Binding-site contacts:
Ligand atom CG2 contacts residue ALA2 of chain 46.E at 3.9 Å (hydrophobic).
Ligand atom C contacts residue ALA2 of chain 46.E at 4.3 Å (hydrophobic).
Ligand atom CB contacts residue MYR1 of chain 50.H at 4.3 Å.
Ligand atom OG contacts residue ALA2 of chain 46.E at 3.9 Å.
Ligand atom N contacts residue VAL4 of chain 46.E at 4.1 Å.
Ligand atom OE2 contacts residue VAL4 of chain 46.E at 4.1 Å.
Ligand atom CA contacts residue VAL4 of chain 46.E at 4.0 Å (hydrophobic).
Ligand atom OE1 contacts residue SER5 of chain 46.E at 4.2 Å.
Ligand atom N contacts residue ALA2 of chain 46.E at 2.8 Å (h-bond).
Ligand atom CG2 contacts residue VAL4 of chain 46.E at 3.8 Å (hydrophobic).
Ligand atom C contacts residue GLN3 of chain 46.E at 4.3 Å.
Ligand atom OE1 contacts residue VAL4 of chain 46.E at 3.6 Å (h-bond).
Ligand atom N contacts residue VAL4 of chain 46.E at 2.8 Å (h-bond).
Ligand atom CB contacts residue GLN3 of chain 46.E at 3.8 Å.
Ligand atom OG contacts residue GLN3 of chain 46.E at 3.0 Å (h-bond).
Ligand atom O contacts residue ALA2 of chain 46.E at 4.0 Å.
Ligand atom C contacts residue ALA2 of chain 46.E at 3.3 Å (hydrophobic).
Ligand atom OE2 contacts residue ASN25 of chain 46.E at 3.4 Å (h-bond).
Ligand atom CB contacts residue VAL4 of chain 46.E at 3.9 Å (hydrophobic).
Ligand atom C contacts residue VAL4 of chain 46.E at 3.4 Å (hydrophobic).
Ligand atom C contacts residue VAL4 of chain 46.E at 3.8 Å (hydrophobic).
Ligand atom O contacts residue VAL4 of chain 46.E at 4.0 Å.
Ligand atom CB contacts residue ALA2 of chain 46.E at 3.5 Å (hydrophobic).
Ligand atom CG2 contacts residue SER5 of chain 46.E at 3.1 Å.
Ligand atom CB contacts residue GLN3 of chain 46.E at 4.1 Å.
Ligand atom CA contacts residue ALA2 of chain 46.E at 3.9 Å (hydrophobic).
Ligand atom O contacts residue VAL4 of chain 46.E at 3.0 Å (h-bond).
Ligand atom CD1 contacts residue VAL4 of chain 46.E at 3.9 Å (hydrophobic).
Ligand atom CG2 contacts residue MYR1 of chain 50.H at 3.7 Å.
Ligand atom CA contacts residue ALA2 of chain 46.E at 3.0 Å (hydrophobic).
Ligand atom O contacts residue GLN3 of chain 46.E at 3.4 Å (h-bond).
Ligand atom CD contacts residue VAL4 of chain 46.E at 3.8 Å (hydrophobic).
Ligand atom O contacts residue SER6 of chain 46.E at 4.1 Å.
Ligand atom CG2 contacts residue GLN3 of chain 46.E at 3.3 Å.
Ligand atom CG1 contacts residue GLN3 of chain 46.E at 3.1 Å.
Ligand atom N contacts residue ALA2 of chain 46.E at 4.3 Å.
Ligand atom O contacts residue SER5 of chain 46.E at 3.8 Å.
Ligand atom CA contacts residue VAL4 of chain 46.E at 3.0 Å (hydrophobic).
Ligand atom CB contacts residue VAL4 of chain 46.E at 4.3 Å (hydrophobic).
Ligand atom CG contacts residue VAL4 of chain 46.E at 4.2 Å (hydrophobic).

Sequence of chain 46.E:
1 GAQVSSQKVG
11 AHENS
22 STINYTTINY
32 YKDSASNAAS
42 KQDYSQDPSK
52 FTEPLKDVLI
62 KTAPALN

This small molecule binds to this protein.
Small molecule (SMILES): CC[C@H](C)[C@H](N)C(=O)N[C@@H](CO)C(=O)N[C@@H](CCC(=O)O)C(=O)N[C@H](C=O)C(C)C